Binding-site contacts:
Ligand atom O2 contacts residue ALA101 of chain 1.A at 3.7 Å.
Ligand atom C1 contacts residue THR116 of chain 1.A at 3.7 Å.
Ligand atom CC1 contacts residue ALA101 of chain 1.A at 3.2 Å (hydrophobic).
Ligand atom C14 contacts residue PHE119 of chain 1.A at 3.9 Å (hydrophobic).
Ligand atom C21 contacts residue ALA101 of chain 1.A at 4.1 Å (hydrophobic).
Ligand atom CC3 contacts residue PHE36 of chain 1.A at 4.2 Å (hydrophobic).
Ligand atom C7 contacts residue GLU117 of chain 1.A at 3.5 Å.
Ligand atom C7 contacts residue LEU115 of chain 1.A at 3.8 Å (hydrophobic).
Ligand atom C6 contacts residue TYR83 of chain 1.A at 3.9 Å (hydrophobic).
Ligand atom C1 contacts residue PHE119 of chain 1.A at 4.2 Å (hydrophobic).
Ligand atom C1 contacts residue GLU117 of chain 1.A at 3.9 Å.
Ligand atom CC1 contacts residue ASN103 of chain 1.A at 3.3 Å.
Ligand atom C3 contacts residue THR38 of chain 1.A at 4.2 Å.
Ligand atom O1 contacts residue PHE54 of chain 1.A at 4.2 Å.
Ligand atom C14 contacts residue ALA101 of chain 1.A at 4.1 Å (hydrophobic).
Ligand atom O2 contacts residue PHE54 of chain 1.A at 3.9 Å.
Ligand atom C12 contacts residue HIS102 of chain 1.A at 4.2 Å.
Ligand atom C7 contacts residue THR116 of chain 1.A at 3.6 Å.
Ligand atom O2 contacts residue LEU99 of chain 1.A at 4.3 Å.
Ligand atom O2 contacts residue PHE89 of chain 1.A at 3.9 Å.
Ligand atom C6 contacts residue PHE36 of chain 1.A at 4.1 Å (hydrophobic).
Ligand atom C4 contacts residue PHE36 of chain 1.A at 4.0 Å (hydrophobic).
Ligand atom C1 contacts residue ILE22 of chain 1.A at 4.2 Å (hydrophobic).
Ligand atom CC3 contacts residue LEU115 of chain 1.A at 3.6 Å (hydrophobic).
Ligand atom CC3 contacts residue ASN103 of chain 1.A at 3.4 Å.
Ligand atom C3 contacts residue ILE22 of chain 1.A at 4.0 Å (hydrophobic).
Ligand atom C2 contacts residue LEU115 of chain 1.A at 4.1 Å (hydrophobic).
Ligand atom C21 contacts residue PHE89 of chain 1.A at 3.9 Å (hydrophobic).
Ligand atom C12 contacts residue ALA101 of chain 1.A at 3.7 Å (hydrophobic).
Ligand atom C5 contacts residue PHE36 of chain 1.A at 3.9 Å (hydrophobic).
Ligand atom C7 contacts residue ASN103 of chain 1.A at 4.0 Å.
Ligand atom C12 contacts residue ASN103 of chain 1.A at 3.7 Å.
Ligand atom C7 contacts residue ALA101 of chain 1.A at 3.6 Å (hydrophobic).
Ligand atom C5 contacts residue THR38 of chain 1.A at 3.5 Å.
Ligand atom C3 contacts residue PHE36 of chain 1.A at 4.1 Å (hydrophobic).
Ligand atom C1 contacts residue LEU115 of chain 1.A at 4.1 Å (hydrophobic).
Ligand atom O2 contacts residue PHE119 of chain 1.A at 4.2 Å.
Ligand atom CC1 contacts residue HIS102 of chain 1.A at 3.1 Å.
Ligand atom CC1 contacts residue PHE89 of chain 1.A at 3.7 Å (hydrophobic).
Ligand atom O1 contacts residue PHE89 of chain 1.A at 3.5 Å.

Sequence of chain 1.A:
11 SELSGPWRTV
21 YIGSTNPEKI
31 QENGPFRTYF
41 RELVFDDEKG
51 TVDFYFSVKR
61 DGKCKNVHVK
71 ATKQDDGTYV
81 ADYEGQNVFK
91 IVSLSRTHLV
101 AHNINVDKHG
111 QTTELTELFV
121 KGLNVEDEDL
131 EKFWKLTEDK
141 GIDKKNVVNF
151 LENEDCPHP

The small molecule below binds the protein below.
Small molecule (SMILES): C=C(CCCC)CCC(=C)CC(=O)O